Sequence of chain 1.YA:
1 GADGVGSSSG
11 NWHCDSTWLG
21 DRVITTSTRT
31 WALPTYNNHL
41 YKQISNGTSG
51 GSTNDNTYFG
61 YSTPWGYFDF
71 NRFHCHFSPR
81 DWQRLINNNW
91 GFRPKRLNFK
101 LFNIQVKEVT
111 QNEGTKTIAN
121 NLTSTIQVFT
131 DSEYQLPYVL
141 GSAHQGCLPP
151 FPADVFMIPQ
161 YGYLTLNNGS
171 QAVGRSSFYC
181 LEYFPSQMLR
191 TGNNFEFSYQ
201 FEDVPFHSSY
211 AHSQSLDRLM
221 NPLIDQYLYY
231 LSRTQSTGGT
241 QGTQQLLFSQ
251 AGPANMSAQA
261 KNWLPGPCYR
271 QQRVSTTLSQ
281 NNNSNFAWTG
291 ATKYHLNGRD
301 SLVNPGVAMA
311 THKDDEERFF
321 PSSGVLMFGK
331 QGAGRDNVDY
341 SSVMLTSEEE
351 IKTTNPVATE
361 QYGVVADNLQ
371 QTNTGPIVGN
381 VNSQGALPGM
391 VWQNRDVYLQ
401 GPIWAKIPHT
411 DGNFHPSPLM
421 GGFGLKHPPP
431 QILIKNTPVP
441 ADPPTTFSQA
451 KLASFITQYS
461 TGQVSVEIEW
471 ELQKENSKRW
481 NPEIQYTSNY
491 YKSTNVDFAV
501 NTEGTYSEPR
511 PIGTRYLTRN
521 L

Binding-site contacts:
Ligand atom C2 contacts residue GLY424 of chain 1.YA at 4.1 Å.
Ligand atom OP1 contacts residue DC1 of chain 1.EF at 2.5 Å (h-bond).
Ligand atom N1 contacts residue GLY424 of chain 1.YA at 3.9 Å.
Ligand atom O4' contacts residue DC1 of chain 1.EF at 4.2 Å.
Ligand atom C4 contacts residue PRO416 of chain 1.YA at 4.0 Å (hydrophobic).
Ligand atom N6 contacts residue PRO416 of chain 1.YA at 2.8 Å (h-bond).
Ligand atom O5' contacts residue DC1 of chain 1.EF at 2.5 Å (h-bond).
Ligand atom C5 contacts residue HIS415 of chain 1.YA at 4.3 Å.
Ligand atom P contacts residue DC1 of chain 1.EF at 1.6 Å.
Ligand atom N7 contacts residue PRO416 of chain 1.YA at 3.7 Å.
Ligand atom N9 contacts residue PRO416 of chain 1.YA at 4.3 Å.
Ligand atom OP2 contacts residue ASP411 of chain 1.WA at 4.2 Å.
Ligand atom C6 contacts residue PRO416 of chain 1.YA at 2.9 Å (hydrophobic).
Ligand atom C8 contacts residue PRO416 of chain 1.YA at 4.5 Å (hydrophobic).
Ligand atom C6 contacts residue PRO205 of chain 1.YA at 3.9 Å (hydrophobic).
Ligand atom N3 contacts residue PRO205 of chain 1.YA at 4.4 Å.
Ligand atom N6 contacts residue ASN394 of chain 1.YA at 4.3 Å.
Ligand atom C2' contacts residue PRO416 of chain 1.YA at 4.5 Å (hydrophobic).
Ligand atom N1 contacts residue PRO205 of chain 1.YA at 4.0 Å.
Ligand atom OP2 contacts residue DC1 of chain 1.EF at 2.5 Å (h-bond).
Ligand atom C2 contacts residue PRO205 of chain 1.YA at 4.0 Å (hydrophobic).
Ligand atom C5' contacts residue DC1 of chain 1.EF at 3.8 Å.
Ligand atom C8 contacts residue HIS415 of chain 1.YA at 3.3 Å.
Ligand atom N6 contacts residue PRO205 of chain 1.YA at 4.2 Å.
Ligand atom N6 contacts residue SER417 of chain 1.YA at 3.5 Å.
Ligand atom N7 contacts residue HIS415 of chain 1.YA at 3.0 Å (h-bond).
Ligand atom C5 contacts residue PRO416 of chain 1.YA at 3.2 Å (hydrophobic).
Ligand atom C2 contacts residue PRO416 of chain 1.YA at 4.2 Å (hydrophobic).
Ligand atom N3 contacts residue PRO416 of chain 1.YA at 4.1 Å.
Ligand atom C5 contacts residue PRO205 of chain 1.YA at 4.2 Å (hydrophobic).
Ligand atom N1 contacts residue PRO416 of chain 1.YA at 3.4 Å (h-bond).

This protein binds this small molecule.
Small molecule (SMILES): Nc1ncnc2c1ncn2[C@H]1C[C@H](O)[C@@H](COP(=O)(O)O)O1

Sequence of chain 1.WA:
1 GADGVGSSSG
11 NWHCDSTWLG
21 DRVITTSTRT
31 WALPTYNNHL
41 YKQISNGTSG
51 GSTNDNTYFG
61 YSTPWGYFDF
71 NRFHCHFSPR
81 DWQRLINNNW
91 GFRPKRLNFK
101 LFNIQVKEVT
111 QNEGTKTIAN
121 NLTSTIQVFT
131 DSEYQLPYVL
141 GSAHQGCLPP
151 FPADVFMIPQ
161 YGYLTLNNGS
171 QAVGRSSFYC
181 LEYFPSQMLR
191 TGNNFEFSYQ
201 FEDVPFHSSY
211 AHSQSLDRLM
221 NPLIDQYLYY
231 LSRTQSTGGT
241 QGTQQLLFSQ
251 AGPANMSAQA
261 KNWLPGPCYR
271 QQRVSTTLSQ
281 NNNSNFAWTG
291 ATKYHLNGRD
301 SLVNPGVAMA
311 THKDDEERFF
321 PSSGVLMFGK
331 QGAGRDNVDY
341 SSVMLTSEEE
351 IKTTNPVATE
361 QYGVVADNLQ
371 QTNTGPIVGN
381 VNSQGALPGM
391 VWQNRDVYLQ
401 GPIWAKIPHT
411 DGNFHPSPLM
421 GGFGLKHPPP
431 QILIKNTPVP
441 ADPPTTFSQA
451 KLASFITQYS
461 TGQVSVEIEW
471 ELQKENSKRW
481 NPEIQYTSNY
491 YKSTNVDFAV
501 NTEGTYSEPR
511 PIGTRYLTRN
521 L